Sequence of chain 1.C:
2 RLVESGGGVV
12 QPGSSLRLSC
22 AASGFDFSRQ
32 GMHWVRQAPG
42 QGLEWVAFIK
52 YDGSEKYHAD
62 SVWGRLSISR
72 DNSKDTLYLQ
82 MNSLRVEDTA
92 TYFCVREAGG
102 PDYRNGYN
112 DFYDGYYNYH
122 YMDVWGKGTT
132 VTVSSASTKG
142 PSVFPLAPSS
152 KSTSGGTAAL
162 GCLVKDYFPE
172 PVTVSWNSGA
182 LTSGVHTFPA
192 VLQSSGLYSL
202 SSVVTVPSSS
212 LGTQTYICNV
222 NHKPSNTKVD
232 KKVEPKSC

Binding-site contacts:
Ligand atom C6 contacts residue LYS57 of chain 1.C at 3.2 Å.
Ligand atom C6 contacts residue GLY54 of chain 1.C at 4.0 Å.
Ligand atom O4 contacts residue TYR46 of chain 1.A at 3.9 Å.
Ligand atom C7 contacts residue TYR114 of chain 1.C at 3.8 Å (hydrophobic).
Ligand atom O7 contacts residue TYR46 of chain 1.A at 3.6 Å.
Ligand atom N2 contacts residue ASN29 of chain 1.A at 2.8 Å (h-bond).
Ligand atom O6 contacts residue PHE113 of chain 1.C at 4.0 Å.
Ligand atom C1 contacts residue TYR46 of chain 1.A at 3.8 Å (hydrophobic).
Ligand atom C5 contacts residue TYR46 of chain 1.A at 3.9 Å (hydrophobic).
Ligand atom C5 contacts residue ASN29 of chain 1.A at 3.7 Å.
Ligand atom C8 contacts residue LEU48 of chain 1.A at 3.8 Å (hydrophobic).
Ligand atom C7 contacts residue THR18 of chain 1.A at 3.3 Å.
Ligand atom O6 contacts residue SER55 of chain 1.C at 3.4 Å (h-bond).
Ligand atom C3 contacts residue ASN29 of chain 1.A at 3.7 Å.
Ligand atom C2 contacts residue ASN29 of chain 1.A at 2.4 Å.
Ligand atom O7 contacts residue TYR114 of chain 1.C at 3.6 Å (h-bond).
Ligand atom O6 contacts residue TYR114 of chain 1.C at 3.0 Å.
Ligand atom C6 contacts residue PHE113 of chain 1.C at 3.7 Å (hydrophobic).
Ligand atom C8 contacts residue THR18 of chain 1.A at 3.1 Å.
Ligand atom O4 contacts residue LYS57 of chain 1.C at 2.2 Å (salt-bridge).
Ligand atom C6 contacts residue TYR114 of chain 1.C at 3.5 Å (hydrophobic).
Ligand atom O7 contacts residue THR18 of chain 1.A at 2.8 Å (h-bond).
Ligand atom C4 contacts residue LYS57 of chain 1.C at 3.4 Å.
Ligand atom O2 contacts residue GLY54 of chain 1.C at 3.4 Å (h-bond).
Ligand atom O3 contacts residue ASN73 of chain 1.C at 3.6 Å (h-bond).
Ligand atom O2 contacts residue SER55 of chain 1.C at 3.2 Å.
Ligand atom C7 contacts residue LEU48 of chain 1.A at 3.9 Å (hydrophobic).
Ligand atom O5 contacts residue ASN29 of chain 1.A at 2.4 Å (h-bond).
Ligand atom O4 contacts residue SER55 of chain 1.C at 3.5 Å.
Ligand atom C8 contacts residue ALA17 of chain 1.A at 3.8 Å (hydrophobic).
Ligand atom C8 contacts residue TYR114 of chain 1.C at 3.3 Å (hydrophobic).
Ligand atom C7 contacts residue ASN29 of chain 1.A at 2.9 Å.
Ligand atom O6 contacts residue GLY54 of chain 1.C at 3.5 Å (h-bond).
Ligand atom C8 contacts residue PHE113 of chain 1.C at 3.7 Å (hydrophobic).
Ligand atom C5 contacts residue LYS57 of chain 1.C at 3.9 Å.
Ligand atom O7 contacts residue ASN29 of chain 1.A at 2.7 Å (h-bond).
Ligand atom O7 contacts residue ALA17 of chain 1.A at 3.5 Å.
Ligand atom N2 contacts residue LEU48 of chain 1.A at 3.9 Å.
Ligand atom O2 contacts residue ASP53 of chain 1.C at 3.0 Å (salt-bridge).
Ligand atom C1 contacts residue ASN29 of chain 1.A at 1.4 Å.

The small molecule below binds the protein below.
Small molecule (SMILES): CC(=O)N[C@H]1[C@H](O[C@H]2[C@H](O)[C@@H](NC(C)=O)CO[C@@H]2CO)O[C@H](CO)[C@@H](O[C@@H]2O[C@H](CO[C@H]3O[C@H](CO)[C@@H](O)[C@H](O[C@H]4O[C@H](CO)[C@@H](O)[C@H](O)[C@@H]4O)[C@@H]3O)[C@@H](O)[C@H](O[C@H]3O[C@H](CO)[C@@H](O)[C@H](O)[C@@H]3O)[C@@H]2O)[C@@H]1O

Sequence of chain 1.A:
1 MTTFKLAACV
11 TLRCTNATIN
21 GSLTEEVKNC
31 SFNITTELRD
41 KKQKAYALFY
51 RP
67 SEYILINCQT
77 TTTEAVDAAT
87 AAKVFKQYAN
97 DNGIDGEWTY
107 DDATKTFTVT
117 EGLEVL